Sequence of chain 1.A:
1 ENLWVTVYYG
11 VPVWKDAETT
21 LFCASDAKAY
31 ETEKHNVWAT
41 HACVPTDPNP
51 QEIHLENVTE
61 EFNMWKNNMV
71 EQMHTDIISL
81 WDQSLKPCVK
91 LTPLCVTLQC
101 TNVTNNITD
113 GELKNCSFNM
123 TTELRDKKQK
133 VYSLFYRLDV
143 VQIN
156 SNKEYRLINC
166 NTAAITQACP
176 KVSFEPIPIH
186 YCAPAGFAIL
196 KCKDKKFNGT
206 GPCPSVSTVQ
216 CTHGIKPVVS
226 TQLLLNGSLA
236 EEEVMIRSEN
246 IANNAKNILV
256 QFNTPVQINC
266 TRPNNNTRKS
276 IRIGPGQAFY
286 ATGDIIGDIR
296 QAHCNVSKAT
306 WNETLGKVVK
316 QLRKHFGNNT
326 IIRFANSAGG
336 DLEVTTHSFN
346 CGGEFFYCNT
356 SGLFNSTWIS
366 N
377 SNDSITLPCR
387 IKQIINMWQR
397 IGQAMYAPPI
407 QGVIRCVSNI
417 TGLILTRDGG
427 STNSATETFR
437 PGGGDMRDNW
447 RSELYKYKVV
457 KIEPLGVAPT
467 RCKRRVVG

Sequence of chain 1.E:
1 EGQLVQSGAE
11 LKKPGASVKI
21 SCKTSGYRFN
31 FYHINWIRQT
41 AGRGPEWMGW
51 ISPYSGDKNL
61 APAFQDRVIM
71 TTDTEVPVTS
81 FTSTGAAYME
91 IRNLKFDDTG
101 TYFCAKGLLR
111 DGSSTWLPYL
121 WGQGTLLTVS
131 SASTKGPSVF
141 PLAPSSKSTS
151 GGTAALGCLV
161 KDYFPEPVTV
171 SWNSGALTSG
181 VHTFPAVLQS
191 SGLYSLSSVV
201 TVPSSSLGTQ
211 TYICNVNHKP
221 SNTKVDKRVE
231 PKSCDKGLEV

The protein below binds the small molecule below.
Small molecule (SMILES): CC(=O)N[C@H]1[C@H](O[C@H]2[C@H](O)[C@@H](NC(C)=O)CO[C@@H]2CO)O[C@H](CO)[C@@H](O[C@@H]2O[C@H](CO[C@H]3O[C@H](CO[C@H]4O[C@H](CO)[C@@H](O)[C@H](O)[C@@H]4O)[C@@H](O)[C@H](O[C@H]4O[C@H](CO)[C@@H](O)[C@H](O)[C@@H]4O)[C@@H]3O)[C@@H](O)[C@H](O[C@H]3O[C@H](CO)[C@@H](O)[C@H](O)[C@@H]3O)[C@@H]2O)[C@@H]1O

Sequence of chain 1.F:
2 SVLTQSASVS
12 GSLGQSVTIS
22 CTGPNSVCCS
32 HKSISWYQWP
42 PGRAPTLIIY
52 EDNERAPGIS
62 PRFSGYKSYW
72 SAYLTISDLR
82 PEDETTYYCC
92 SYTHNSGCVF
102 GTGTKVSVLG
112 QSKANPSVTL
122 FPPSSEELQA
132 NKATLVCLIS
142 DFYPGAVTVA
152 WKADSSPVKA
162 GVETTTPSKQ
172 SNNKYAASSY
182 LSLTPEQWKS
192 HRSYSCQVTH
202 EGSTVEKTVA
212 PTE

Binding-site contacts:
Ligand atom O2 contacts residue GLY112 of chain 1.E at 3.5 Å (h-bond).
Ligand atom C7 contacts residue HIS33 of chain 1.E at 3.3 Å.
Ligand atom O7 contacts residue HIS33 of chain 1.E at 3.2 Å (h-bond).
Ligand atom O6 contacts residue PHE31 of chain 1.E at 3.0 Å.
Ligand atom O5 contacts residue PHE31 of chain 1.E at 3.5 Å.
Ligand atom O2 contacts residue ASN59 of chain 1.E at 3.2 Å (h-bond).
Ligand atom O6 contacts residue LYS58 of chain 1.E at 2.7 Å (salt-bridge).
Ligand atom C8 contacts residue PHE31 of chain 1.E at 3.3 Å (hydrophobic).
Ligand atom C4 contacts residue PHE31 of chain 1.E at 3.4 Å (hydrophobic).
Ligand atom O6 contacts residue TYR54 of chain 1.E at 3.1 Å.
Ligand atom O5 contacts residue ASN57 of chain 1.A at 2.5 Å (h-bond).
Ligand atom O7 contacts residue SER17 of chain 1.B at 3.3 Å (h-bond).
Ligand atom C1 contacts residue ASN57 of chain 1.A at 1.4 Å.
Ligand atom C6 contacts residue LYS58 of chain 1.E at 3.6 Å.
Ligand atom C6 contacts residue TYR54 of chain 1.E at 3.3 Å (hydrophobic).
Ligand atom C1 contacts residue TYR54 of chain 1.E at 3.4 Å (hydrophobic).
Ligand atom O4 contacts residue ARG110 of chain 1.E at 3.5 Å (salt-bridge).
Ligand atom C5 contacts residue TYR54 of chain 1.E at 3.2 Å (hydrophobic).
Ligand atom C8 contacts residue HIS33 of chain 1.E at 3.1 Å.
Ligand atom C6 contacts residue ASP111 of chain 1.E at 2.9 Å.
Ligand atom C1 contacts residue PHE31 of chain 1.E at 3.4 Å (hydrophobic).
Ligand atom C8 contacts residue SER17 of chain 1.B at 3.2 Å.
Ligand atom C2 contacts residue ASN96 of chain 1.F at 3.2 Å.
Ligand atom O6 contacts residue ASN30 of chain 1.E at 3.1 Å (h-bond).
Ligand atom O6 contacts residue ASP111 of chain 1.E at 2.2 Å (salt-bridge).
Ligand atom C2 contacts residue ASN57 of chain 1.A at 2.2 Å.
Ligand atom C1 contacts residue ASN59 of chain 1.E at 3.4 Å.
Ligand atom O2 contacts residue ASN96 of chain 1.F at 2.5 Å (h-bond).
Ligand atom C8 contacts residue GLU56 of chain 1.A at 3.4 Å.
Ligand atom N2 contacts residue ASN57 of chain 1.A at 2.6 Å (h-bond).
Ligand atom C3 contacts residue SER113 of chain 1.E at 3.0 Å.
Ligand atom O4 contacts residue HIS95 of chain 1.F at 3.6 Å (h-bond).
Ligand atom O3 contacts residue SER113 of chain 1.E at 3.2 Å (h-bond).
Ligand atom C7 contacts residue SER52 of chain 1.E at 3.4 Å.
Ligand atom O5 contacts residue TYR54 of chain 1.E at 3.2 Å.
Ligand atom C8 contacts residue ARG110 of chain 1.E at 3.5 Å.
Ligand atom O7 contacts residue SER52 of chain 1.E at 2.3 Å (h-bond).
Ligand atom O2 contacts residue THR115 of chain 1.E at 2.6 Å (h-bond).
Ligand atom C1 contacts residue ASN96 of chain 1.F at 3.3 Å.
Ligand atom O5 contacts residue ASN59 of chain 1.E at 2.9 Å (h-bond).

Sequence of chain 1.B:
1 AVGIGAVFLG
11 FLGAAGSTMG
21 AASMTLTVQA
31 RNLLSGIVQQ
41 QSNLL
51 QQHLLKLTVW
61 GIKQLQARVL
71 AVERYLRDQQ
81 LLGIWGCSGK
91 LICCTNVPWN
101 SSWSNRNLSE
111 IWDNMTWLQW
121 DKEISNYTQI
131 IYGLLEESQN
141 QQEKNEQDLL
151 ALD